Sequence of chain 1.B:
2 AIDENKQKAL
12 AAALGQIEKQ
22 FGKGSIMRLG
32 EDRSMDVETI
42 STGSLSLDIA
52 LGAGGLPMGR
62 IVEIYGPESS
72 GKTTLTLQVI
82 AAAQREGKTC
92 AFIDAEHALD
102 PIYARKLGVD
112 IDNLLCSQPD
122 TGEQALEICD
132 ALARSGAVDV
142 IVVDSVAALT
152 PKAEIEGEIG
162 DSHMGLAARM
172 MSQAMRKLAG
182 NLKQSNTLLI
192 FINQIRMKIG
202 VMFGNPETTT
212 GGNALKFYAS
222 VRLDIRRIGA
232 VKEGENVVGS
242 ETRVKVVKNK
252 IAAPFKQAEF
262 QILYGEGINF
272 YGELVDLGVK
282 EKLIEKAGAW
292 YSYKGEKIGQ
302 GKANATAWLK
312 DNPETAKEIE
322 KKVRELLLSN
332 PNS

Sequence of chain 1.C:
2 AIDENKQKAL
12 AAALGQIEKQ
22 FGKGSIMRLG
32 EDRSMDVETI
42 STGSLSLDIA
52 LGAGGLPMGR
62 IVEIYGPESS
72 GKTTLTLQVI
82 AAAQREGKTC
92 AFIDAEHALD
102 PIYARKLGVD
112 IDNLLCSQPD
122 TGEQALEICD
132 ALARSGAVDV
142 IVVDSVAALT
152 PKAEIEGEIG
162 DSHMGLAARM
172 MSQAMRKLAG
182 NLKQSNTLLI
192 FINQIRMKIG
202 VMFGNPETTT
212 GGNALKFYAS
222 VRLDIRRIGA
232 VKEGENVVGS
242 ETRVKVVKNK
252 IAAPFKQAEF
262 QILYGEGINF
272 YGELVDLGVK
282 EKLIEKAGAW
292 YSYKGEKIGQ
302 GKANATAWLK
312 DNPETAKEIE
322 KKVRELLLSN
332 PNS

The small molecule below binds the protein below.
Small molecule (SMILES): Nc1ncnc2c1ncn2[C@@H]1O[C@H](COP(=O)(O)OP(=O)(O)OP(O)(O)=S)[C@@H](O)[C@H]1O

Binding-site contacts:
Ligand atom N3 contacts residue TYR265 of chain 1.C at 3.6 Å.
Ligand atom O2B contacts residue LYS73 of chain 1.C at 2.8 Å (salt-bridge).
Ligand atom O2B contacts residue SER71 of chain 1.C at 3.7 Å.
Ligand atom O3G contacts residue LYS251 of chain 1.B at 2.8 Å (salt-bridge).
Ligand atom N6 contacts residue LYS251 of chain 1.B at 3.6 Å (salt-bridge).
Ligand atom S1G contacts residue SER70 of chain 1.C at 3.7 Å.
Ligand atom O1A contacts residue THR74 of chain 1.C at 3.4 Å (h-bond).
Ligand atom O1A contacts residue THR75 of chain 1.C at 2.6 Å (h-bond).
Ligand atom N7 contacts residue TYR104 of chain 1.C at 3.7 Å.
Ligand atom C5' contacts residue THR75 of chain 1.C at 3.6 Å.
Ligand atom O2A contacts residue MG1 of chain 1.G at 3.5 Å.
Ligand atom C6 contacts residue TYR104 of chain 1.C at 3.3 Å (hydrophobic).
Ligand atom N6 contacts residue ASP101 of chain 1.C at 3.4 Å (salt-bridge).
Ligand atom C2 contacts residue ALA253 of chain 1.B at 3.4 Å (hydrophobic).
Ligand atom S1G contacts residue PHE218 of chain 1.B at 3.5 Å.
Ligand atom PB contacts residue MG1 of chain 1.G at 3.3 Å.
Ligand atom N1 contacts residue ALA253 of chain 1.B at 3.4 Å.
Ligand atom O1B contacts residue MG1 of chain 1.G at 2.0 Å.
Ligand atom O3G contacts residue LYS249 of chain 1.B at 3.1 Å (salt-bridge).
Ligand atom O2B contacts residue GLY72 of chain 1.C at 3.5 Å (h-bond).
Ligand atom PG contacts residue LYS251 of chain 1.B at 3.4 Å.
Ligand atom O3' contacts residue TYR265 of chain 1.C at 3.1 Å.
Ligand atom O1B contacts residue THR74 of chain 1.C at 2.5 Å (h-bond).
Ligand atom O2G contacts residue LYS251 of chain 1.B at 2.9 Å (salt-bridge).
Ligand atom O2G contacts residue MG1 of chain 1.G at 1.9 Å.
Ligand atom N3 contacts residue ALA253 of chain 1.B at 3.6 Å (h-bond).
Ligand atom O2A contacts residue THR74 of chain 1.C at 3.7 Å.
Ligand atom N6 contacts residue TYR104 of chain 1.C at 3.2 Å.
Ligand atom O2' contacts residue ASN250 of chain 1.B at 3.2 Å (h-bond).
Ligand atom N6 contacts residue ILE252 of chain 1.B at 3.6 Å.
Ligand atom N7 contacts residue LYS251 of chain 1.B at 3.5 Å (salt-bridge).
Ligand atom O3A contacts residue GLY72 of chain 1.C at 3.2 Å (h-bond).
Ligand atom C2 contacts residue TYR104 of chain 1.C at 3.7 Å (hydrophobic).
Ligand atom O3B contacts residue SER70 of chain 1.C at 3.1 Å (h-bond).
Ligand atom O3A contacts residue LYS73 of chain 1.C at 3.5 Å (salt-bridge).
Ligand atom C5' contacts residue GLY72 of chain 1.C at 3.7 Å.
Ligand atom PG contacts residue MG1 of chain 1.G at 3.3 Å.
Ligand atom C2 contacts residue ALA254 of chain 1.B at 3.5 Å (hydrophobic).
Ligand atom N1 contacts residue TYR104 of chain 1.C at 3.4 Å.
Ligand atom O2' contacts residue PRO255 of chain 1.B at 3.1 Å.